Sequence of chain 2.B:
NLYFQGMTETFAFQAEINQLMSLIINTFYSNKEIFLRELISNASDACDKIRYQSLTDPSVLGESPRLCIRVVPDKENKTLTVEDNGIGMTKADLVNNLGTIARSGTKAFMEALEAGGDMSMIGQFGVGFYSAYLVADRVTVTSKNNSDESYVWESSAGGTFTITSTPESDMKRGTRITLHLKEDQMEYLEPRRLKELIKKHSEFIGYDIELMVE

Binding-site contacts:
Ligand atom O5 contacts residue LYS61 of chain 2.B at 3.0 Å (salt-bridge).
Ligand atom N1 contacts residue VAL139 of chain 2.B at 3.7 Å.
Ligand atom C36 contacts residue ASP57 of chain 2.B at 3.7 Å.
Ligand atom O1 contacts residue PHE141 of chain 2.B at 2.7 Å (h-bond).
Ligand atom C1 contacts residue GLY138 of chain 2.B at 3.2 Å.
Ligand atom C30 contacts residue ASP57 of chain 2.B at 3.1 Å.
Ligand atom O1 contacts residue VAL139 of chain 2.B at 3.0 Å.
Ligand atom C15 contacts residue ARG115 of chain 2.B at 3.5 Å.
Ligand atom N29 contacts residue ASP57 of chain 2.B at 3.6 Å.
Ligand atom C26 contacts residue ASP57 of chain 2.B at 3.5 Å.
Ligand atom C27 contacts residue ASP105 of chain 2.B at 3.5 Å.
Ligand atom O3 contacts residue ASN54 of chain 2.B at 3.5 Å.
Ligand atom O4 contacts residue ALA58 of chain 2.B at 3.6 Å.
Ligand atom C30 contacts residue LYS61 of chain 2.B at 3.5 Å.
Ligand atom C22 contacts residue GLY138 of chain 2.B at 3.6 Å.
Ligand atom C27 contacts residue ASN109 of chain 2.B at 3.3 Å.
Ligand atom C26 contacts residue LYS61 of chain 2.B at 3.6 Å.
Ligand atom C10 contacts residue LYS61 of chain 2.B at 3.7 Å.
Ligand atom O1 contacts residue GLY138 of chain 2.B at 3.5 Å (h-bond).
Ligand atom N32 contacts residue ASP57 of chain 2.B at 3.3 Å (salt-bridge).
Ligand atom O9 contacts residue ARG115 of chain 2.B at 3.6 Å (salt-bridge).
Ligand atom C19 contacts residue ASN54 of chain 2.B at 3.7 Å.
Ligand atom C23 contacts residue ASN54 of chain 2.B at 3.7 Å.
Ligand atom N1 contacts residue GLY138 of chain 2.B at 3.0 Å (h-bond).
Ligand atom C1 contacts residue PHE141 of chain 2.B at 3.7 Å (hydrophobic).
Ligand atom C33 contacts residue ASP57 of chain 2.B at 3.1 Å.
Ligand atom C1 contacts residue GLY140 of chain 2.B at 3.8 Å.
Ligand atom O1 contacts residue GLY140 of chain 2.B at 3.0 Å (h-bond).
Ligand atom C21 contacts residue GLY138 of chain 2.B at 3.4 Å.
Ligand atom O4 contacts residue THR187 of chain 2.B at 3.6 Å.
Ligand atom O9 contacts residue GLY138 of chain 2.B at 2.8 Å (h-bond).
Ligand atom C34 contacts residue ASP57 of chain 2.B at 3.2 Å.
Ligand atom N2 contacts residue ASP96 of chain 2.B at 2.8 Å (salt-bridge).
Ligand atom O8 contacts residue ASP57 of chain 2.B at 3.6 Å.
Ligand atom C5 contacts residue MET101 of chain 2.B at 3.8 Å (hydrophobic).
Ligand atom N29 contacts residue LYS61 of chain 2.B at 3.6 Å (salt-bridge).
Ligand atom C20 contacts residue GLY138 of chain 2.B at 3.5 Å.
Ligand atom C23 contacts residue ILE189 of chain 2.B at 3.6 Å (hydrophobic).
Ligand atom C35 contacts residue ASP57 of chain 2.B at 3.5 Å.
Ligand atom C23 contacts residue PHE141 of chain 2.B at 3.7 Å (hydrophobic).

The small molecule below binds the protein below.
Small molecule (SMILES): CO[C@H]1/C=C\C=C(/C)C(=O)NC2=CC(=O)C(NCCN3CCCC3)=C(C[C@@H](C)C[C@H](OC)[C@H](O)[C@@H](C)/C=C(\C)[C@@H]1OC(N)=O)C2=O